The small molecule below binds the protein below.
Small molecule (SMILES): OC[C@H]1O[C@@](CO)(O[C@H]2O[C@H](CO)[C@@H](O)[C@H](O)[C@H]2O)[C@@H](O)[C@@H]1O

Sequence of chain 1.A:
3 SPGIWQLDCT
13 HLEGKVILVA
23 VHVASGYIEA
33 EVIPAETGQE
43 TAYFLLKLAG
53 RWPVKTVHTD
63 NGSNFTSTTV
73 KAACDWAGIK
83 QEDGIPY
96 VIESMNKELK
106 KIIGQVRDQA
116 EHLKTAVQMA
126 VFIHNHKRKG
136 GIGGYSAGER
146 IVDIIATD

Sequence of chain 1.B:
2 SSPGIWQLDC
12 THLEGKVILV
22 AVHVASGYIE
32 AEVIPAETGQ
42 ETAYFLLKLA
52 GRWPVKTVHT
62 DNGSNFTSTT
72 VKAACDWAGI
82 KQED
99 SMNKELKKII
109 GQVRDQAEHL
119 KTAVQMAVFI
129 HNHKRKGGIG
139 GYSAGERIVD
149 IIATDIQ

Binding-site contacts:
Ligand atom C1 contacts residue GLU33 of chain 1.B at 3.9 Å.
Ligand atom C6 contacts residue VAL34 of chain 1.A at 3.6 Å (hydrophobic).
Ligand atom C3 contacts residue GLU42 of chain 1.B at 3.4 Å.
Ligand atom O3 contacts residue GLU42 of chain 1.A at 2.7 Å (salt-bridge).
Ligand atom C1 contacts residue TYR45 of chain 1.B at 3.6 Å (hydrophobic).
Ligand atom O6 contacts residue LYS119 of chain 1.B at 3.6 Å (salt-bridge).
Ligand atom O5 contacts residue LYS49 of chain 1.A at 4.0 Å.
Ligand atom O5 contacts residue TYR45 of chain 1.A at 3.7 Å.
Ligand atom C5 contacts residue TYR45 of chain 1.A at 3.7 Å (hydrophobic).
Ligand atom O2 contacts residue GLU33 of chain 1.A at 3.6 Å.
Ligand atom O3 contacts residue GLU42 of chain 1.B at 2.8 Å (salt-bridge).
Ligand atom C4 contacts residue LYS119 of chain 1.A at 3.6 Å.
Ligand atom O1 contacts residue TYR45 of chain 1.B at 3.6 Å.
Ligand atom C4 contacts residue LYS119 of chain 1.B at 3.8 Å.
Ligand atom C6 contacts residue VAL34 of chain 1.B at 3.5 Å (hydrophobic).
Ligand atom C5 contacts residue LYS119 of chain 1.A at 3.8 Å.
Ligand atom O6 contacts residue TYR45 of chain 1.B at 3.9 Å.
Ligand atom C3 contacts residue GLU42 of chain 1.A at 3.6 Å.
Ligand atom O3 contacts residue ILE35 of chain 1.B at 3.9 Å.
Ligand atom O5 contacts residue GLU33 of chain 1.B at 4.1 Å.
Ligand atom C2 contacts residue TYR45 of chain 1.B at 4.1 Å (hydrophobic).
Ligand atom O6 contacts residue TYR45 of chain 1.A at 3.9 Å.
Ligand atom O6 contacts residue LYS119 of chain 1.A at 3.8 Å.
Ligand atom C6 contacts residue LYS119 of chain 1.B at 3.0 Å.
Ligand atom O2 contacts residue LYS49 of chain 1.A at 3.1 Å (salt-bridge).
Ligand atom O4 contacts residue LYS119 of chain 1.A at 2.5 Å (salt-bridge).
Ligand atom O6 contacts residue VAL34 of chain 1.B at 2.6 Å (h-bond).
Ligand atom O4 contacts residue GLU42 of chain 1.A at 3.7 Å.
Ligand atom O5 contacts residue TYR45 of chain 1.B at 3.8 Å.
Ligand atom O1 contacts residue LYS49 of chain 1.B at 3.3 Å (salt-bridge).
Ligand atom C6 contacts residue LYS119 of chain 1.A at 3.8 Å.
Ligand atom C5 contacts residue LYS119 of chain 1.B at 3.5 Å.
Ligand atom C5 contacts residue TYR45 of chain 1.B at 3.7 Å (hydrophobic).
Ligand atom O1 contacts residue GLU33 of chain 1.B at 3.8 Å.
Ligand atom O6 contacts residue VAL34 of chain 1.A at 2.7 Å (h-bond).
Ligand atom C1 contacts residue LYS49 of chain 1.B at 2.8 Å.
Ligand atom O4 contacts residue LYS119 of chain 1.B at 3.2 Å (salt-bridge).
Ligand atom C2 contacts residue LYS49 of chain 1.B at 4.1 Å.
Ligand atom O4 contacts residue GLU42 of chain 1.B at 3.9 Å.
Ligand atom O5 contacts residue GLU33 of chain 1.A at 3.9 Å.